Binding-site contacts:
Ligand atom C contacts residue GLN189 of chain 2.B at 3.6 Å.
Ligand atom CB contacts residue GLN192 of chain 2.B at 3.5 Å.
Ligand atom C contacts residue GLU166 of chain 2.B at 3.5 Å.
Ligand atom C27 contacts residue ASN142 of chain 2.B at 3.7 Å.
Ligand atom C contacts residue GLY143 of chain 2.B at 3.6 Å.
Ligand atom N contacts residue THR190 of chain 2.B at 3.1 Å (h-bond).
Ligand atom C4 contacts residue THR25 of chain 2.B at 3.2 Å.
Ligand atom C28 contacts residue ASN142 of chain 2.B at 3.6 Å.
Ligand atom CB contacts residue THR190 of chain 2.B at 3.6 Å.
Ligand atom O contacts residue GLN189 of chain 2.B at 3.3 Å (h-bond).
Ligand atom N contacts residue MET165 of chain 2.B at 3.3 Å.
Ligand atom CB contacts residue HIS164 of chain 2.B at 3.6 Å.
Ligand atom O8 contacts residue MET165 of chain 2.B at 3.1 Å (h-bond).
Ligand atom O contacts residue GLU166 of chain 2.B at 3.6 Å.
Ligand atom C29 contacts residue HIS163 of chain 2.B at 3.7 Å.
Ligand atom C21 contacts residue CYS145 of chain 2.B at 2.7 Å (hydrophobic).
Ligand atom CD2 contacts residue HIS41 of chain 2.B at 3.3 Å.
Ligand atom O contacts residue GLY143 of chain 2.B at 3.5 Å (h-bond).
Ligand atom N6 contacts residue GLU166 of chain 2.B at 2.8 Å (salt-bridge).
Ligand atom C29 contacts residue GLU166 of chain 2.B at 3.6 Å.
Ligand atom C28 contacts residue GLU166 of chain 2.B at 3.7 Å.
Ligand atom CB contacts residue GLN189 of chain 2.B at 3.6 Å.
Ligand atom CA contacts residue GLN189 of chain 2.B at 3.0 Å.
Ligand atom O contacts residue GLN189 of chain 2.B at 3.2 Å (h-bond).
Ligand atom C3 contacts residue THR25 of chain 2.B at 3.3 Å.
Ligand atom C contacts residue GLY143 of chain 2.B at 3.6 Å.
Ligand atom O8 contacts residue HIS163 of chain 2.B at 2.9 Å (h-bond).
Ligand atom CA contacts residue CYS145 of chain 2.B at 3.1 Å (hydrophobic).
Ligand atom CG1 contacts residue GLN189 of chain 2.B at 3.5 Å.
Ligand atom N6 contacts residue PHE140 of chain 2.B at 3.6 Å (h-bond).
Ligand atom CB contacts residue MET165 of chain 2.B at 3.5 Å (hydrophobic).
Ligand atom C20 contacts residue CYS145 of chain 2.B at 2.6 Å (hydrophobic).
Ligand atom C4 contacts residue PRO168 of chain 2.B at 3.5 Å (hydrophobic).
Ligand atom CA contacts residue MET165 of chain 2.B at 3.6 Å (hydrophobic).
Ligand atom CD1 contacts residue GLN189 of chain 2.B at 3.5 Å.
Ligand atom C25 contacts residue CYS145 of chain 2.B at 2.9 Å (hydrophobic).
Ligand atom CA contacts residue HIS164 of chain 2.B at 3.6 Å.
Ligand atom N contacts residue GLU166 of chain 2.B at 3.6 Å.
Ligand atom C25 contacts residue HIS164 of chain 2.B at 3.1 Å.
Ligand atom O8 contacts residue GLU166 of chain 2.B at 2.9 Å.

Sequence of chain 2.B:
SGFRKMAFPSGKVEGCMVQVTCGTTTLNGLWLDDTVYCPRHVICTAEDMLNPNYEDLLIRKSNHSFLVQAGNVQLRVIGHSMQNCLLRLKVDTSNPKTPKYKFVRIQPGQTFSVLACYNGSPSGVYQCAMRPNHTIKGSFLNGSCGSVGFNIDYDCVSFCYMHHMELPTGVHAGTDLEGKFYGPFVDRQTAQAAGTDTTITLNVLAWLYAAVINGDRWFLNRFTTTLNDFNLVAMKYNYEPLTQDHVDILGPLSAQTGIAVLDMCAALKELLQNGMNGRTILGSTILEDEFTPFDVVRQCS

The protein below binds the small molecule below.
Small molecule (SMILES): Cc1cc(C(=O)N[C@@H](C)C(=O)N[C@H](C(=O)N[C@@H](CC(C)C)C(=O)N[C@H](/C=C\C(=O)OCc2ccccc2)C[C@@H]2CCNC2=O)C(C)C)no1